A small-molecule ligand and the protein it binds are described below.
Small molecule (SMILES): Cc1c(C(=O)c2nccn2C)oc2cccc(OCCCNCc3cccnc3)c12

Sequence of chain 1.B:
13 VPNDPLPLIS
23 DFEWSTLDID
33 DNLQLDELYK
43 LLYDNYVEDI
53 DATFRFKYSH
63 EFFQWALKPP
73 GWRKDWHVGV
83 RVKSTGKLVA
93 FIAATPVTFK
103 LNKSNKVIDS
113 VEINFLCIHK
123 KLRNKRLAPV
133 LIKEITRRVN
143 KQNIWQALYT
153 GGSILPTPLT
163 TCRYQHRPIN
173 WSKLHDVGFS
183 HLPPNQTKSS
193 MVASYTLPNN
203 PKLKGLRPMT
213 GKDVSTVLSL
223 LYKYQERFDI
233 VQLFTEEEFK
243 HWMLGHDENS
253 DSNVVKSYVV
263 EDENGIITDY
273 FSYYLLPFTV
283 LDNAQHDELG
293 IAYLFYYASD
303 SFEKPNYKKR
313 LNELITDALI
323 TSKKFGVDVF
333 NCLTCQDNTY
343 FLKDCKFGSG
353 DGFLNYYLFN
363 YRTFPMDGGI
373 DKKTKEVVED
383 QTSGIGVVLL

Binding-site contacts:
Ligand atom C5 contacts residue TYR295 of chain 1.B at 3.8 Å (hydrophobic).
Ligand atom C30 contacts residue PHE181 of chain 1.B at 3.7 Å (hydrophobic).
Ligand atom C20 contacts residue ASN116 of chain 1.B at 3.3 Å.
Ligand atom C19 contacts residue LEU392 of chain 1.B at 2.8 Å (hydrophobic).
Ligand atom C21 contacts residue TYR48 of chain 1.B at 3.4 Å (hydrophobic).
Ligand atom N35 contacts residue ILE293 of chain 1.B at 3.6 Å.
Ligand atom C7 contacts residue CYS334 of chain 1.B at 3.7 Å (hydrophobic).
Ligand atom C9 contacts residue HIS168 of chain 1.B at 3.8 Å.
Ligand atom C9 contacts residue TYR166 of chain 1.B at 2.8 Å (hydrophobic).
Ligand atom C10 contacts residue PHE280 of chain 1.B at 3.6 Å (hydrophobic).
Ligand atom C21 contacts residue PHE117 of chain 1.B at 3.2 Å (hydrophobic).
Ligand atom C31 contacts residue PHE280 of chain 1.B at 3.6 Å (hydrophobic).
Ligand atom C19 contacts residue TYR48 of chain 1.B at 3.7 Å (hydrophobic).
Ligand atom O1 contacts residue ASN333 of chain 1.B at 3.1 Å (h-bond).
Ligand atom C8 contacts residue ASN333 of chain 1.B at 3.1 Å.
Ligand atom C11 contacts residue TYR166 of chain 1.B at 3.4 Å (hydrophobic).
Ligand atom N35 contacts residue PHE280 of chain 1.B at 3.7 Å.
Ligand atom C3 contacts residue TYR166 of chain 1.B at 2.8 Å (hydrophobic).
Ligand atom N22 contacts residue TYR60 of chain 1.B at 3.0 Å (h-bond).
Ligand atom C4 contacts residue TYR166 of chain 1.B at 2.9 Å (hydrophobic).
Ligand atom C8 contacts residue HIS168 of chain 1.B at 3.7 Å.
Ligand atom C7 contacts residue ASN333 of chain 1.B at 3.5 Å.
Ligand atom C9 contacts residue ASN333 of chain 1.B at 3.3 Å.
Ligand atom N35 contacts residue ASN333 of chain 1.B at 3.3 Å (h-bond).
Ligand atom C14 contacts residue LEU392 of chain 1.B at 3.8 Å (hydrophobic).
Ligand atom C33 contacts residue PHE181 of chain 1.B at 3.7 Å (hydrophobic).
Ligand atom N16 contacts residue LEU392 of chain 1.B at 3.6 Å.
Ligand atom C2 contacts residue TYR166 of chain 1.B at 3.1 Å (hydrophobic).
Ligand atom C34 contacts residue ILE293 of chain 1.B at 3.3 Å (hydrophobic).
Ligand atom N22 contacts residue TYR48 of chain 1.B at 3.7 Å.
Ligand atom C8 contacts residue TYR166 of chain 1.B at 3.2 Å (hydrophobic).
Ligand atom O1 contacts residue TYR166 of chain 1.B at 3.1 Å.
Ligand atom O1 contacts residue HIS168 of chain 1.B at 3.2 Å.
Ligand atom C15 contacts residue TYR295 of chain 1.B at 3.8 Å (hydrophobic).
Ligand atom C17 contacts residue PHE58 of chain 1.B at 3.5 Å (hydrophobic).
Ligand atom C20 contacts residue LEU392 of chain 1.B at 3.0 Å (hydrophobic).
Ligand atom C20 contacts residue TYR48 of chain 1.B at 3.4 Å (hydrophobic).
Ligand atom O30 contacts residue PHE280 of chain 1.B at 3.6 Å.
Ligand atom C5 contacts residue TYR166 of chain 1.B at 3.5 Å (hydrophobic).
Ligand atom C23 contacts residue TYR60 of chain 1.B at 3.5 Å (hydrophobic).